Sequence of chain 1.C:
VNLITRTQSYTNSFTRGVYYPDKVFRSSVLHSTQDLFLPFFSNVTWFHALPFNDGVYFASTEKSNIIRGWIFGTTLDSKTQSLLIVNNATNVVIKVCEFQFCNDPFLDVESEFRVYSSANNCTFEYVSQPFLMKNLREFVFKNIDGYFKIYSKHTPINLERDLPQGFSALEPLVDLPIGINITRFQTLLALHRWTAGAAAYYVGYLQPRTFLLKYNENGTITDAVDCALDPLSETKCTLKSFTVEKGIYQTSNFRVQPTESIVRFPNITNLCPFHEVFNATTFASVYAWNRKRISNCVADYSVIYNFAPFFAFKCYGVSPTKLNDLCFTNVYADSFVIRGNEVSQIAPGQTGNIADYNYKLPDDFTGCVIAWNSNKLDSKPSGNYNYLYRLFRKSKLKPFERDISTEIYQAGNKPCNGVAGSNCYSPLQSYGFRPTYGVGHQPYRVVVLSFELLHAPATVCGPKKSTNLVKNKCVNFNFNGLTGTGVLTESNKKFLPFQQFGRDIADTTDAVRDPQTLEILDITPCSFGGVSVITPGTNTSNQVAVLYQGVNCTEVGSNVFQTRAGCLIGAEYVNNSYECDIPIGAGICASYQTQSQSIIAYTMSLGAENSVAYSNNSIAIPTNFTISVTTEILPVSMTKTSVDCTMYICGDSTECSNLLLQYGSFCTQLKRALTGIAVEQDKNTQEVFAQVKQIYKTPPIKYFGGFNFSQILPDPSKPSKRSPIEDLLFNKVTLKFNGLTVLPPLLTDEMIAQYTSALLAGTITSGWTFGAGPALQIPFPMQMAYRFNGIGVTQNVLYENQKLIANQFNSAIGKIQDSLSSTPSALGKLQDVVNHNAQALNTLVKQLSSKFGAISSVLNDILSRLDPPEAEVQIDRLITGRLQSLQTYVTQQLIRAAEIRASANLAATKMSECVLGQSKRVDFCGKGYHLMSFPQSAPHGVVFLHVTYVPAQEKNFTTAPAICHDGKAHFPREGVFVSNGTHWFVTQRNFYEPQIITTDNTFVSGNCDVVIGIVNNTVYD

Binding-site contacts:
Ligand atom C8 contacts residue ASN652 of chain 1.C at 3.5 Å.
Ligand atom N2 contacts residue ASN652 of chain 1.C at 3.2 Å (h-bond).
Ligand atom C6 contacts residue ASN652 of chain 1.C at 4.2 Å.
Ligand atom C5 contacts residue ASN652 of chain 1.C at 3.4 Å.
Ligand atom O5 contacts residue ASN652 of chain 1.C at 2.2 Å (h-bond).
Ligand atom C3 contacts residue ASN652 of chain 1.C at 3.6 Å.
Ligand atom C7 contacts residue ASN652 of chain 1.C at 3.7 Å.
Ligand atom C4 contacts residue ASN652 of chain 1.C at 3.7 Å.
Ligand atom C1 contacts residue ASN652 of chain 1.C at 1.4 Å.
Ligand atom C2 contacts residue ASN652 of chain 1.C at 2.4 Å.

A small-molecule ligand and the protein it binds are described below.
Small molecule (SMILES): CC(=O)N[C@@H]1[C@@H](O)[C@H](O)[C@@H](CO)O[C@H]1O